This protein binds this small molecule.
Small molecule (SMILES): CC(=O)N[C@@H]1[C@@H](O)[C@H](O)[C@@H](CO)O[C@H]1O

Binding-site contacts:
Ligand atom O7 contacts residue ASN74 of chain 1.C at 4.2 Å.
Ligand atom C7 contacts residue ASN74 of chain 1.C at 3.3 Å.
Ligand atom C4 contacts residue ASN74 of chain 1.C at 4.2 Å.
Ligand atom O5 contacts residue ASN74 of chain 1.C at 2.4 Å (h-bond).
Ligand atom C8 contacts residue ASN74 of chain 1.C at 3.4 Å.
Ligand atom C5 contacts residue ASN74 of chain 1.C at 3.7 Å.
Ligand atom N2 contacts residue ASN74 of chain 1.C at 2.9 Å (h-bond).
Ligand atom C2 contacts residue ASN74 of chain 1.C at 2.5 Å.
Ligand atom C1 contacts residue ASN74 of chain 1.C at 1.4 Å.
Ligand atom C3 contacts residue ASN74 of chain 1.C at 3.8 Å.

Sequence of chain 1.C:
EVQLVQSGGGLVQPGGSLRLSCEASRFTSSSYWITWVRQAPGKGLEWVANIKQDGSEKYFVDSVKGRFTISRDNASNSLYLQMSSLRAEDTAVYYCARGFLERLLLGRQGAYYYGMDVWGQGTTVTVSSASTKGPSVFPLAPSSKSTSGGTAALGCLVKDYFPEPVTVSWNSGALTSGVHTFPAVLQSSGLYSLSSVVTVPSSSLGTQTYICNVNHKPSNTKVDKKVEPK